Sequence of chain 1.B:
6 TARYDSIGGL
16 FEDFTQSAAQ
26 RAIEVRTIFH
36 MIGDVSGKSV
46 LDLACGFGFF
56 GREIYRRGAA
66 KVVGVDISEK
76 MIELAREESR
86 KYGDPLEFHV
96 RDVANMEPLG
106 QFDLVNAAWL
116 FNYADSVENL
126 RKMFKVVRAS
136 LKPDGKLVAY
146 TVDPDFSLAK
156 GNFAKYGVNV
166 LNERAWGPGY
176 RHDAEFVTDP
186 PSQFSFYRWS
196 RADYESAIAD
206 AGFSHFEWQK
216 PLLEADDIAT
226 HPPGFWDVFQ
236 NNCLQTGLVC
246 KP

The small molecule below binds the protein below.
Small molecule (SMILES): Cn1ncnc2c(=O)n(C)c(=O)nc1-2

Binding-site contacts:
Ligand atom C1 contacts residue TRP114 of chain 1.B at 3.4 Å (hydrophobic).
Ligand atom C9 contacts residue TYR118 of chain 1.B at 3.5 Å (hydrophobic).
Ligand atom C4 contacts residue PHE19 of chain 1.B at 3.4 Å (hydrophobic).
Ligand atom C9 contacts residue TRP114 of chain 1.B at 3.7 Å (hydrophobic).
Ligand atom N3 contacts residue TRP114 of chain 1.B at 3.4 Å.
Ligand atom O1 contacts residue TRP114 of chain 1.B at 3.4 Å.
Ligand atom C12 contacts residue LEU239 of chain 1.B at 3.8 Å (hydrophobic).
Ligand atom C11 contacts residue PHE16 of chain 1.B at 3.7 Å (hydrophobic).
Ligand atom C4 contacts residue GLN25 of chain 1.B at 3.5 Å.
Ligand atom N3 contacts residue GLU29 of chain 1.B at 3.5 Å (salt-bridge).
Ligand atom N5 contacts residue PHE16 of chain 1.B at 3.7 Å.
Ligand atom C2 contacts residue GLN25 of chain 1.B at 3.8 Å.
Ligand atom N8 contacts residue TRP114 of chain 1.B at 3.7 Å.
Ligand atom C9 contacts residue PHE189 of chain 1.B at 3.6 Å (hydrophobic).
Ligand atom C12 contacts residue PHE191 of chain 1.B at 3.7 Å (hydrophobic).
Ligand atom O1 contacts residue GLN25 of chain 1.B at 3.5 Å (h-bond).
Ligand atom N3 contacts residue GLN25 of chain 1.B at 2.8 Å (h-bond).
Ligand atom C2 contacts residue TRP114 of chain 1.B at 3.5 Å (hydrophobic).
Ligand atom O2 contacts residue TYR118 of chain 1.B at 3.1 Å (h-bond).
Ligand atom O2 contacts residue ASN117 of chain 1.B at 2.7 Å (h-bond).
Ligand atom N5 contacts residue PHE19 of chain 1.B at 3.8 Å.
Ligand atom O1 contacts residue VAL163 of chain 1.B at 3.6 Å.
Ligand atom N10 contacts residue TRP114 of chain 1.B at 3.5 Å.
Ligand atom C11 contacts residue TRP114 of chain 1.B at 3.7 Å (hydrophobic).
Ligand atom O2 contacts residue PHE191 of chain 1.B at 3.6 Å.
Ligand atom O1 contacts residue LEU239 of chain 1.B at 3.6 Å.
Ligand atom C7 contacts residue TRP114 of chain 1.B at 3.5 Å (hydrophobic).
Ligand atom C12 contacts residue VAL147 of chain 1.B at 3.7 Å (hydrophobic).
Ligand atom N6 contacts residue TRP114 of chain 1.B at 3.5 Å.
Ligand atom C4 contacts residue TRP114 of chain 1.B at 3.3 Å (hydrophobic).
Ligand atom N5 contacts residue TRP114 of chain 1.B at 3.4 Å (h-bond).
Ligand atom C4 contacts residue GLU29 of chain 1.B at 3.3 Å.
Ligand atom N8 contacts residue TYR118 of chain 1.B at 3.0 Å (h-bond).
Ligand atom C11 contacts residue SAH1 of chain 1.E at 3.3 Å.
Ligand atom C11 contacts residue TYR118 of chain 1.B at 3.5 Å (hydrophobic).
Ligand atom N6 contacts residue PHE181 of chain 1.B at 3.7 Å.
Ligand atom C11 contacts residue TYR9 of chain 1.B at 3.3 Å (hydrophobic).
Ligand atom O2 contacts residue PHE189 of chain 1.B at 3.2 Å.
Ligand atom C11 contacts residue PHE181 of chain 1.B at 3.8 Å (hydrophobic).
Ligand atom C9 contacts residue ASN117 of chain 1.B at 3.5 Å.